Sequence of chain 1.E:
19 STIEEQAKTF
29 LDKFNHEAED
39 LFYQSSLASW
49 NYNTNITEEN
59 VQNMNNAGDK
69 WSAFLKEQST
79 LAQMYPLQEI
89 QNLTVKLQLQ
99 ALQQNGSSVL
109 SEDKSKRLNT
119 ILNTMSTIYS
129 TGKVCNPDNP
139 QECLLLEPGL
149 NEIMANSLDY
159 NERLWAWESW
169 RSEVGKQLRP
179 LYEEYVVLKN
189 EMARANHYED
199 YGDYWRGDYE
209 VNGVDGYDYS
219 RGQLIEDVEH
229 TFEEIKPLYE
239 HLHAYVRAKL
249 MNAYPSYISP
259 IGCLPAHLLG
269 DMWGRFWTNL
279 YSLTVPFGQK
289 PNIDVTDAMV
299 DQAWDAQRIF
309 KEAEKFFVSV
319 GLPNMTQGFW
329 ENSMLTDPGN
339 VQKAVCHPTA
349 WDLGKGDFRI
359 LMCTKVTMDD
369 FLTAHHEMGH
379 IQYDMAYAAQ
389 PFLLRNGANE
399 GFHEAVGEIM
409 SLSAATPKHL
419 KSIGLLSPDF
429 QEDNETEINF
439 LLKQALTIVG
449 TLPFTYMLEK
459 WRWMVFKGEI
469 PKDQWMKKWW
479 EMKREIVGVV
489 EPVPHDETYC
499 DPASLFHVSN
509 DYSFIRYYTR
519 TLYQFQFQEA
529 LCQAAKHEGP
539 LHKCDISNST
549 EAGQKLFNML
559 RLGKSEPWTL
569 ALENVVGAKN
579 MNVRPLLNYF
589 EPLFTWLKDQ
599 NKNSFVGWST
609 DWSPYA

A protein and the small-molecule ligand that binds it are described below.
Small molecule (SMILES): CC(=O)N[C@@H]1[C@@H](O)[C@H](O)[C@@H](CO)O[C@H]1O

Binding-site contacts:
Ligand atom O5 contacts residue VAL107 of chain 1.E at 4.5 Å.
Ligand atom C2 contacts residue HIS195 of chain 1.E at 4.5 Å.
Ligand atom C7 contacts residue GLN101 of chain 1.E at 4.3 Å.
Ligand atom C2 contacts residue ASN103 of chain 1.E at 2.5 Å.
Ligand atom C7 contacts residue ASN103 of chain 1.E at 3.6 Å.
Ligand atom C8 contacts residue ASN103 of chain 1.E at 3.9 Å.
Ligand atom C1 contacts residue ASN103 of chain 1.E at 1.4 Å.
Ligand atom C1 contacts residue ASN194 of chain 1.E at 4.0 Å.
Ligand atom N2 contacts residue ASN194 of chain 1.E at 3.9 Å.
Ligand atom C3 contacts residue ASN103 of chain 1.E at 3.8 Å.
Ligand atom O7 contacts residue ASN103 of chain 1.E at 4.5 Å.
Ligand atom C8 contacts residue GLN81 of chain 1.E at 3.4 Å.
Ligand atom O5 contacts residue ASN103 of chain 1.E at 2.4 Å (h-bond).
Ligand atom C7 contacts residue GLN81 of chain 1.E at 4.3 Å.
Ligand atom O5 contacts residue SER106 of chain 1.E at 4.4 Å.
Ligand atom C8 contacts residue GLN101 of chain 1.E at 3.2 Å.
Ligand atom C5 contacts residue ASN103 of chain 1.E at 3.7 Å.
Ligand atom N2 contacts residue HIS195 of chain 1.E at 4.2 Å.
Ligand atom C6 contacts residue SER106 of chain 1.E at 3.6 Å.
Ligand atom C4 contacts residue ASN103 of chain 1.E at 4.2 Å.
Ligand atom C2 contacts residue ALA193 of chain 1.E at 4.3 Å (hydrophobic).
Ligand atom C2 contacts residue ASN194 of chain 1.E at 4.2 Å.
Ligand atom O3 contacts residue HIS195 of chain 1.E at 3.4 Å.
Ligand atom N2 contacts residue ASN103 of chain 1.E at 2.9 Å (h-bond).